The protein below binds the small molecule below.
Small molecule (SMILES): CC(=O)N[C@H]1[C@H](O[C@H]2[C@H](O)[C@@H](NC(C)=O)CO[C@@H]2CO)O[C@H](CO)[C@@H](O[C@H]2O[C@H](CO)[C@@H](O)[C@H](O)[C@@H]2O)[C@@H]1O

Binding-site contacts:
Ligand atom O7 contacts residue SER459 of chain 1.A at 4.4 Å.
Ligand atom C6 contacts residue THR236 of chain 1.B at 3.8 Å.
Ligand atom C1 contacts residue THR236 of chain 1.B at 3.3 Å.
Ligand atom C7 contacts residue ARG457 of chain 1.A at 3.8 Å.
Ligand atom C8 contacts residue ARG457 of chain 1.A at 4.3 Å.
Ligand atom C1 contacts residue THR108 of chain 1.B at 4.0 Å.
Ligand atom O5 contacts residue THR108 of chain 1.B at 3.1 Å (h-bond).
Ligand atom C8 contacts residue THR236 of chain 1.B at 3.9 Å.
Ligand atom O7 contacts residue ARG457 of chain 1.A at 2.9 Å (salt-bridge).
Ligand atom N2 contacts residue GLU465 of chain 1.A at 4.5 Å.
Ligand atom O6 contacts residue THR108 of chain 1.B at 3.5 Å (h-bond).
Ligand atom C7 contacts residue GLU465 of chain 1.A at 3.4 Å.
Ligand atom O7 contacts residue GLU465 of chain 1.A at 3.2 Å (salt-bridge).
Ligand atom C8 contacts residue ASN234 of chain 1.B at 4.0 Å.
Ligand atom O3 contacts residue SER459 of chain 1.A at 4.0 Å.
Ligand atom N2 contacts residue ASN234 of chain 1.B at 2.3 Å (h-bond).
Ligand atom C5 contacts residue ASN234 of chain 1.B at 3.7 Å.
Ligand atom N2 contacts residue LYS462 of chain 1.A at 4.4 Å.
Ligand atom C3 contacts residue ASN234 of chain 1.B at 3.4 Å.
Ligand atom C8 contacts residue LYS462 of chain 1.A at 3.6 Å.
Ligand atom C4 contacts residue ASN234 of chain 1.B at 4.1 Å.
Ligand atom O7 contacts residue ASN234 of chain 1.B at 3.3 Å (h-bond).
Ligand atom C5 contacts residue THR108 of chain 1.B at 4.2 Å.
Ligand atom O5 contacts residue ASN234 of chain 1.B at 2.5 Å (h-bond).
Ligand atom O5 contacts residue THR236 of chain 1.B at 3.0 Å (h-bond).
Ligand atom C2 contacts residue ASN234 of chain 1.B at 2.1 Å.
Ligand atom O3 contacts residue ASN234 of chain 1.B at 4.5 Å.
Ligand atom C7 contacts residue ASN234 of chain 1.B at 3.0 Å.
Ligand atom C8 contacts residue GLU465 of chain 1.A at 2.6 Å.
Ligand atom C6 contacts residue THR108 of chain 1.B at 3.9 Å.
Ligand atom C1 contacts residue ASN234 of chain 1.B at 1.3 Å.
Ligand atom C5 contacts residue THR236 of chain 1.B at 3.4 Å.

Sequence of chain 1.B:
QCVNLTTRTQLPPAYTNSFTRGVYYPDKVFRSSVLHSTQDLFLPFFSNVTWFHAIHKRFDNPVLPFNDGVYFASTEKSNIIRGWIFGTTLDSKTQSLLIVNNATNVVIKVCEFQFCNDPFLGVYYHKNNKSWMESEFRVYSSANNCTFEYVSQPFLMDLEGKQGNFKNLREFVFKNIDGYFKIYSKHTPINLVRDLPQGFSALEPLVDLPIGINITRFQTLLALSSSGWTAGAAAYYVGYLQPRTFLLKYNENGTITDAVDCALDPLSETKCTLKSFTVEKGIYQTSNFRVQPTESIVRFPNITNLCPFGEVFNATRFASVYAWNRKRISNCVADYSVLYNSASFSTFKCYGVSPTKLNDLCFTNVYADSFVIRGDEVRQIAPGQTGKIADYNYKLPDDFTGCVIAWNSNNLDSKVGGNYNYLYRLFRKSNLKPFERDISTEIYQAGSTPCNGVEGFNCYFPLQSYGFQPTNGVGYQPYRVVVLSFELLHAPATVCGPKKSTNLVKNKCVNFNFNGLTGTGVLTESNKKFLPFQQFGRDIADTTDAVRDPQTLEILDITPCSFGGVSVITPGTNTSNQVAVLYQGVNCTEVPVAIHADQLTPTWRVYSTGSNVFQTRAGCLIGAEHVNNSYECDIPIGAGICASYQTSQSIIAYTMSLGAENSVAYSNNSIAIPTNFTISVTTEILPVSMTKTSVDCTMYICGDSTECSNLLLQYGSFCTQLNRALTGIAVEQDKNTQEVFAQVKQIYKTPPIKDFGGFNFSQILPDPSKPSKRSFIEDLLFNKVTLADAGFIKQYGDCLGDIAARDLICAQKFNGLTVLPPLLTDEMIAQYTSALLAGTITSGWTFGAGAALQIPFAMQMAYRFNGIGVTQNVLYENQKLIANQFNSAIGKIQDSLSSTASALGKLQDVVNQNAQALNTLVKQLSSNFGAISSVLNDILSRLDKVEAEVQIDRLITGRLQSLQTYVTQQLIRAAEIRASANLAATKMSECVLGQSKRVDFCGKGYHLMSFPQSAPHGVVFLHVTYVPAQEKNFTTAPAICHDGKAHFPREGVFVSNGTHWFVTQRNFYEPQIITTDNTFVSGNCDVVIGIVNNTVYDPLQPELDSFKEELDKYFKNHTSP

Sequence of chain 1.A:
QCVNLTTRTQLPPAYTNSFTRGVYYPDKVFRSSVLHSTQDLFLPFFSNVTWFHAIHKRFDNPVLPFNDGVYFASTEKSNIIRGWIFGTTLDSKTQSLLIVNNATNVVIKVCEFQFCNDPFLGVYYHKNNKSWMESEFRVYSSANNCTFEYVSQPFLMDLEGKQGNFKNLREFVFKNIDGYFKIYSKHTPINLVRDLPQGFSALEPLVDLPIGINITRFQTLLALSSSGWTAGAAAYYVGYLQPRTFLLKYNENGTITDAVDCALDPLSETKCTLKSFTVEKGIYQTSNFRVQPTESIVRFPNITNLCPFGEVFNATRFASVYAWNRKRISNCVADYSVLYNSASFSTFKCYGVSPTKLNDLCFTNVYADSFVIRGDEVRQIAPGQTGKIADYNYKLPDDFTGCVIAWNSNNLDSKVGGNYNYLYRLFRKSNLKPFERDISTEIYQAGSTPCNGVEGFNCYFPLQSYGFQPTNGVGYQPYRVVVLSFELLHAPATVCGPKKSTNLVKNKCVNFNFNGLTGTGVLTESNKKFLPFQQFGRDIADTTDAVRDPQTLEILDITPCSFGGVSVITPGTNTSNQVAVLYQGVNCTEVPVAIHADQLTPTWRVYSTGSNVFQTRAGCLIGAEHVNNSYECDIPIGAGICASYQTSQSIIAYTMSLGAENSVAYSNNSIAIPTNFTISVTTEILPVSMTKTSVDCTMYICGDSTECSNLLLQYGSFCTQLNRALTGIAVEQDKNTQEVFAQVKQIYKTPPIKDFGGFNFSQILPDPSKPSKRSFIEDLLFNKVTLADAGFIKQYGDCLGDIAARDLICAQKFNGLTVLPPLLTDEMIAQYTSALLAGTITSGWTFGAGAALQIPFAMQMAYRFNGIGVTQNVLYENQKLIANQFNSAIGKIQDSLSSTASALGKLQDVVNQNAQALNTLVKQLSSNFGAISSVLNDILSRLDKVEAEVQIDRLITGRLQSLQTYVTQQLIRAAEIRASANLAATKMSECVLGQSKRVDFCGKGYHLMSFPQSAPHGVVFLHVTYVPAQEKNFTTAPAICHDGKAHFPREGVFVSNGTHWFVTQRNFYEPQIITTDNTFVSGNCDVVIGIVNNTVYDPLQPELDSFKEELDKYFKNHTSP